Sequence of chain 2.A:
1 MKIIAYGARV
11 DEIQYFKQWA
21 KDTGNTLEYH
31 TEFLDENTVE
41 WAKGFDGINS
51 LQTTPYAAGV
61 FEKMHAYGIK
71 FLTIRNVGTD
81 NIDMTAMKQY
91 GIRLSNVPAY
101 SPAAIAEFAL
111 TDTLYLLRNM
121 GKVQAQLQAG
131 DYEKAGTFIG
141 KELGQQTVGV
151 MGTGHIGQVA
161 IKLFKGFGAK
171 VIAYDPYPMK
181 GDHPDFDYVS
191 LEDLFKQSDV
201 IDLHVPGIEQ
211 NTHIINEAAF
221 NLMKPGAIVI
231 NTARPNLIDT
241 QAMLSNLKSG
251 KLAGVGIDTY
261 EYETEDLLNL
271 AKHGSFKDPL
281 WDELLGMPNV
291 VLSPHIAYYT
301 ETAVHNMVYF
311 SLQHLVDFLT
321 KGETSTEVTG

Binding-site contacts:
Ligand atom C4 contacts residue MET307 of chain 2.A at 4.2 Å (hydrophobic).
Ligand atom C6 contacts residue ARG9 of chain 2.A at 3.7 Å.
Ligand atom C1 contacts residue VAL77 of chain 2.A at 4.2 Å (hydrophobic).
Ligand atom C2 contacts residue TYR100 of chain 2.A at 3.5 Å (hydrophobic).
Ligand atom C6 contacts residue TYR298 of chain 2.A at 3.7 Å (hydrophobic).
Ligand atom C4 contacts residue SO41 of chain 2.B at 2.4 Å.
Ligand atom O2 contacts residue TYR100 of chain 2.A at 2.8 Å (h-bond).
Ligand atom O2 contacts residue NAD1 of chain 2.D at 3.7 Å.
Ligand atom C3 contacts residue HIS295 of chain 2.A at 4.3 Å.
Ligand atom C2 contacts residue HIS295 of chain 2.A at 4.0 Å.
Ligand atom C6 contacts residue SO41 of chain 2.B at 3.9 Å.
Ligand atom O2 contacts residue ASN76 of chain 2.A at 3.8 Å.
Ligand atom O1 contacts residue VAL77 of chain 2.A at 4.2 Å.
Ligand atom O2 contacts residue VAL77 of chain 2.A at 3.5 Å (h-bond).
Ligand atom C4 contacts residue ASN76 of chain 2.A at 4.2 Å.
Ligand atom C1 contacts residue NAD1 of chain 2.D at 4.1 Å.
Ligand atom C2 contacts residue NAD1 of chain 2.D at 3.6 Å.
Ligand atom O3 contacts residue SO41 of chain 2.B at 2.1 Å (h-bond).
Ligand atom O1 contacts residue ASN76 of chain 2.A at 3.7 Å.
Ligand atom C2 contacts residue SO41 of chain 2.B at 2.0 Å.
Ligand atom O3 contacts residue NAD1 of chain 2.D at 3.2 Å.
Ligand atom O1 contacts residue SO41 of chain 2.B at 0.6 Å (h-bond).
Ligand atom C1 contacts residue ASN76 of chain 2.A at 4.2 Å.
Ligand atom O3 contacts residue TYR100 of chain 2.A at 4.3 Å.
Ligand atom C1 contacts residue SO41 of chain 2.B at 1.0 Å.
Ligand atom C1 contacts residue ARG234 of chain 2.A at 4.1 Å.
Ligand atom C3 contacts residue SO41 of chain 2.B at 2.7 Å.
Ligand atom O3 contacts residue ARG234 of chain 2.A at 3.4 Å (salt-bridge).
Ligand atom C1 contacts residue TYR100 of chain 2.A at 3.6 Å (hydrophobic).
Ligand atom C3 contacts residue TYR100 of chain 2.A at 3.4 Å (hydrophobic).
Ligand atom C2 contacts residue ARG234 of chain 2.A at 4.4 Å.
Ligand atom C3 contacts residue TYR298 of chain 2.A at 4.0 Å (hydrophobic).
Ligand atom O2 contacts residue SO41 of chain 2.B at 0.8 Å (h-bond).
Ligand atom O1 contacts residue ARG234 of chain 2.A at 3.8 Å.
Ligand atom C3 contacts residue NAD1 of chain 2.D at 4.1 Å.
Ligand atom C6 contacts residue MET307 of chain 2.A at 3.5 Å (hydrophobic).
Ligand atom C5 contacts residue SO41 of chain 2.B at 2.4 Å.
Ligand atom O1 contacts residue GLY78 of chain 2.A at 4.1 Å.
Ligand atom O3 contacts residue HIS295 of chain 2.A at 3.1 Å (h-bond).
Ligand atom C4 contacts residue TYR100 of chain 2.A at 4.2 Å (hydrophobic).

This protein binds this small molecule.
Small molecule (SMILES): CC(C)CC(=O)C(=O)O